Sequence of chain 1.A:
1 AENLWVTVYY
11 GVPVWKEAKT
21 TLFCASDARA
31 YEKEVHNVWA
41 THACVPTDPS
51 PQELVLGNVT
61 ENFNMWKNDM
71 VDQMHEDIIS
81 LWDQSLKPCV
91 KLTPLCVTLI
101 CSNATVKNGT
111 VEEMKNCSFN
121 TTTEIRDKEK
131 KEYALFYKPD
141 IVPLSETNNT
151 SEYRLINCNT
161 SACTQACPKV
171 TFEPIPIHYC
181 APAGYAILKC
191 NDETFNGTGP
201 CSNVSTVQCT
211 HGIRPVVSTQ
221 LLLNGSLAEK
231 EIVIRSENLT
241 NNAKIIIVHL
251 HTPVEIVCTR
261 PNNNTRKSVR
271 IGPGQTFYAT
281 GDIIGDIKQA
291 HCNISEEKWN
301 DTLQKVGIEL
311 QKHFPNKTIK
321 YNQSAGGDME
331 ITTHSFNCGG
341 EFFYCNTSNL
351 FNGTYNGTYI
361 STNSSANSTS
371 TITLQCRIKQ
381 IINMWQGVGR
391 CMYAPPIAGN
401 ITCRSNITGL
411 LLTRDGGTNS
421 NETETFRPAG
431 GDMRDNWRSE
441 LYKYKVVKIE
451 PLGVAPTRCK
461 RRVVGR

Binding-site contacts:
Ligand atom C4 contacts residue ASN159 of chain 1.A at 4.3 Å.
Ligand atom C3 contacts residue ASN159 of chain 1.A at 3.8 Å.
Ligand atom N2 contacts residue THR160 of chain 1.A at 4.4 Å.
Ligand atom O6 contacts residue VAL142 of chain 1.A at 3.8 Å.
Ligand atom C6 contacts residue ILE156 of chain 1.A at 4.3 Å (hydrophobic).
Ligand atom O5 contacts residue ARG154 of chain 1.A at 3.1 Å (salt-bridge).
Ligand atom C1 contacts residue ASN159 of chain 1.A at 1.4 Å.
Ligand atom C6 contacts residue VAL142 of chain 1.A at 3.9 Å (hydrophobic).
Ligand atom O7 contacts residue ASN159 of chain 1.A at 2.9 Å (h-bond).
Ligand atom C5 contacts residue ARG154 of chain 1.A at 4.2 Å.
Ligand atom N2 contacts residue ASN159 of chain 1.A at 3.0 Å (h-bond).
Ligand atom C1 contacts residue ARG154 of chain 1.A at 3.9 Å.
Ligand atom C6 contacts residue ARG154 of chain 1.A at 4.0 Å.
Ligand atom O6 contacts residue ARG154 of chain 1.A at 4.4 Å.
Ligand atom C5 contacts residue ASN159 of chain 1.A at 3.7 Å.
Ligand atom O5 contacts residue ASN159 of chain 1.A at 2.3 Å (h-bond).
Ligand atom C1 contacts residue THR160 of chain 1.A at 4.4 Å.
Ligand atom C2 contacts residue ASN159 of chain 1.A at 2.5 Å.
Ligand atom C8 contacts residue ASN159 of chain 1.A at 4.1 Å.
Ligand atom C7 contacts residue ASN159 of chain 1.A at 3.1 Å.

A protein and the small-molecule ligand that binds it are described below.
Small molecule (SMILES): CC(=O)N[C@H]1[C@H](O[C@H]2[C@H](O)[C@@H](NC(C)=O)CO[C@@H]2CO)O[C@H](CO)[C@@H](O[C@@H]2O[C@H](CO)[C@@H](O)[C@H](O)[C@@H]2O)[C@@H]1O